Sequence of chain 1.B:
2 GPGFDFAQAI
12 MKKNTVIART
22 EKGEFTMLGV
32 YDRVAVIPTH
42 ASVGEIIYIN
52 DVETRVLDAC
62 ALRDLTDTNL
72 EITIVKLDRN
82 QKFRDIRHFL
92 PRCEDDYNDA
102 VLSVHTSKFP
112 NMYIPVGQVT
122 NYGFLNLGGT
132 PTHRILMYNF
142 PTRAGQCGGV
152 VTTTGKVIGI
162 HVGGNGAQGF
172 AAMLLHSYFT

Binding-site contacts:
Ligand atom C2 contacts residue PHE171 of chain 1.B at 4.4 Å (hydrophobic).
Ligand atom C5 contacts residue LEU126 of chain 1.B at 3.7 Å (hydrophobic).
Ligand atom C4 contacts residue GLN169 of chain 1.B at 3.7 Å.
Ligand atom N contacts residue TYR123 of chain 1.B at 3.8 Å.
Ligand atom O contacts residue GLN169 of chain 1.B at 3.3 Å (h-bond).
Ligand atom C contacts residue TYR123 of chain 1.B at 3.9 Å (hydrophobic).
Ligand atom C2 contacts residue ASN166 of chain 1.B at 4.1 Å.
Ligand atom C2 contacts residue GLN169 of chain 1.B at 3.2 Å.
Ligand atom N contacts residue LEU126 of chain 1.B at 4.4 Å.
Ligand atom C3 contacts residue TYR123 of chain 1.B at 3.8 Å (hydrophobic).
Ligand atom N1 contacts residue LEU126 of chain 1.B at 3.6 Å.
Ligand atom C3 contacts residue GLN169 of chain 1.B at 3.1 Å.
Ligand atom N1 contacts residue PHE171 of chain 1.B at 4.4 Å.
Ligand atom N1 contacts residue ASN166 of chain 1.B at 4.2 Å.
Ligand atom C3 contacts residue MET138 of chain 1.B at 3.5 Å (hydrophobic).
Ligand atom C1 contacts residue TYR123 of chain 1.B at 3.4 Å (hydrophobic).
Ligand atom C2 contacts residue MET138 of chain 1.B at 3.7 Å (hydrophobic).
Ligand atom C2 contacts residue TYR123 of chain 1.B at 4.3 Å (hydrophobic).

A protein and the small-molecule ligand that binds it are described below.
Small molecule (SMILES): COCCn1cc(Br)cn1